Binding-site contacts:
Ligand atom S01 contacts residue ZN1 of chain 1.D at 2.2 Å.
Ligand atom C02 contacts residue HIS224 of chain 1.A at 4.5 Å.
Ligand atom S09 contacts residue ZN1 of chain 1.C at 4.0 Å.
Ligand atom S09 contacts residue TRP67 of chain 1.A at 3.8 Å.
Ligand atom S09 contacts residue ASP98 of chain 1.A at 4.4 Å.
Ligand atom S01 contacts residue CYS182 of chain 1.A at 3.7 Å.
Ligand atom O16 contacts residue ASN194 of chain 1.A at 3.0 Å (h-bond).
Ligand atom S01 contacts residue HIS163 of chain 1.A at 3.2 Å (h-bond).
Ligand atom S01 contacts residue HIS94 of chain 1.A at 4.0 Å.
Ligand atom C06 contacts residue TRP67 of chain 1.A at 4.4 Å (hydrophobic).
Ligand atom O15 contacts residue HIS163 of chain 1.A at 3.7 Å.
Ligand atom O15 contacts residue GLY193 of chain 1.A at 4.4 Å.
Ligand atom C06 contacts residue GLN97 of chain 1.A at 4.1 Å.
Ligand atom C02 contacts residue HIS96 of chain 1.A at 3.8 Å.
Ligand atom C07 contacts residue TRP67 of chain 1.A at 4.1 Å (hydrophobic).
Ligand atom S01 contacts residue HIS96 of chain 1.A at 3.6 Å (h-bond).
Ligand atom C03 contacts residue ZN1 of chain 1.C at 4.2 Å.
Ligand atom O05 contacts residue TRP67 of chain 1.A at 3.6 Å.
Ligand atom C10 contacts residue HIS224 of chain 1.A at 4.4 Å.
Ligand atom C14 contacts residue ASN194 of chain 1.A at 3.7 Å.
Ligand atom O15 contacts residue ASN194 of chain 1.A at 3.9 Å.
Ligand atom C14 contacts residue GLY193 of chain 1.A at 4.4 Å.
Ligand atom C13 contacts residue ASN194 of chain 1.A at 4.2 Å.
Ligand atom S01 contacts residue ZN1 of chain 1.C at 2.3 Å.
Ligand atom C11 contacts residue VAL47 of chain 1.A at 4.2 Å (hydrophobic).
Ligand atom C02 contacts residue ZN1 of chain 1.C at 3.3 Å.
Ligand atom C02 contacts residue ZN1 of chain 1.D at 3.4 Å.
Ligand atom S09 contacts residue HIS224 of chain 1.A at 3.7 Å.
Ligand atom C04 contacts residue TRP67 of chain 1.A at 4.4 Å (hydrophobic).
Ligand atom C02 contacts residue ASP98 of chain 1.A at 3.3 Å.
Ligand atom O16 contacts residue GLY193 of chain 1.A at 3.7 Å.
Ligand atom S01 contacts residue HIS224 of chain 1.A at 3.8 Å.
Ligand atom S01 contacts residue ASP98 of chain 1.A at 3.6 Å.
Ligand atom C07 contacts residue GLN97 of chain 1.A at 3.1 Å.
Ligand atom C12 contacts residue HIS224 of chain 1.A at 3.6 Å.
Ligand atom S09 contacts residue VAL47 of chain 1.A at 4.5 Å.

This small molecule binds to this protein.
Small molecule (SMILES): CCOC(=O)[C@]1(CS)N[C@@H](C(=O)O)C(C)(C)S1

Sequence of chain 1.A:
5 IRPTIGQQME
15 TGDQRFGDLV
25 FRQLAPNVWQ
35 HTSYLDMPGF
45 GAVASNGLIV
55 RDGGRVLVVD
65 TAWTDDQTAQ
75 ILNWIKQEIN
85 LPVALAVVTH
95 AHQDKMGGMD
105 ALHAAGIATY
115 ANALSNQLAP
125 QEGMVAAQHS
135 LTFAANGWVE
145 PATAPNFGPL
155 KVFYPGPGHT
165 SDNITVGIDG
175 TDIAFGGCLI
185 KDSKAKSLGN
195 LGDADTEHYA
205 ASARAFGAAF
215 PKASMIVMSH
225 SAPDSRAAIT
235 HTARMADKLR